Sequence of chain 1.A:
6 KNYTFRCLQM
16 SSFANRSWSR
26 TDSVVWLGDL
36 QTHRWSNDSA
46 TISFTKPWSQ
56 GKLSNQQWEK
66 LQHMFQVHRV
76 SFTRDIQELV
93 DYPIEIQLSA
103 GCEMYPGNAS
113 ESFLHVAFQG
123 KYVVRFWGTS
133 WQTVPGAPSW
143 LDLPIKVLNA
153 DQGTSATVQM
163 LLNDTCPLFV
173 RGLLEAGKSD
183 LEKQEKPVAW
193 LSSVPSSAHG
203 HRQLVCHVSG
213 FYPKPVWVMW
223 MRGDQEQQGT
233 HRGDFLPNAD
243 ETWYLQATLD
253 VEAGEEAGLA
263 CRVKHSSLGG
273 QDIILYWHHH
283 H

Binding-site contacts:
Ligand atom O3 contacts residue THR131 of chain 1.A at 3.7 Å.
Ligand atom C4 contacts residue GLY130 of chain 1.A at 3.9 Å.
Ligand atom N2 contacts residue ASN165 of chain 1.A at 2.9 Å (h-bond).
Ligand atom O7 contacts residue TRP129 of chain 1.A at 4.0 Å.
Ligand atom N2 contacts residue GLN161 of chain 1.A at 3.0 Å (h-bond).
Ligand atom C7 contacts residue GLN161 of chain 1.A at 3.8 Å.
Ligand atom O3 contacts residue SER114 of chain 1.A at 3.0 Å (h-bond).
Ligand atom C1 contacts residue THR131 of chain 1.A at 4.1 Å.
Ligand atom C6 contacts residue GLY130 of chain 1.A at 3.4 Å.
Ligand atom O5 contacts residue GLY130 of chain 1.A at 3.1 Å (h-bond).
Ligand atom C6 contacts residue LEU164 of chain 1.A at 3.8 Å (hydrophobic).
Ligand atom C8 contacts residue GLN161 of chain 1.A at 3.6 Å.
Ligand atom O3 contacts residue GLU113 of chain 1.A at 3.9 Å.
Ligand atom C3 contacts residue ASN165 of chain 1.A at 3.8 Å.
Ligand atom O4 contacts residue SER114 of chain 1.A at 3.0 Å (h-bond).
Ligand atom C6 contacts residue ASN165 of chain 1.A at 3.7 Å.
Ligand atom C1 contacts residue ASN165 of chain 1.A at 1.4 Å.
Ligand atom C4 contacts residue ASN165 of chain 1.A at 3.9 Å.
Ligand atom O3 contacts residue GLN161 of chain 1.A at 3.8 Å.
Ligand atom C2 contacts residue ASN165 of chain 1.A at 2.5 Å.
Ligand atom C5 contacts residue ASN165 of chain 1.A at 3.7 Å.
Ligand atom O4 contacts residue THR131 of chain 1.A at 3.7 Å.
Ligand atom C7 contacts residue ASN165 of chain 1.A at 3.1 Å.
Ligand atom O5 contacts residue THR131 of chain 1.A at 3.4 Å.
Ligand atom O4 contacts residue GLY130 of chain 1.A at 3.5 Å.
Ligand atom C5 contacts residue GLY130 of chain 1.A at 4.0 Å.
Ligand atom O5 contacts residue ASN165 of chain 1.A at 2.4 Å (h-bond).
Ligand atom O7 contacts residue ASN165 of chain 1.A at 2.8 Å (h-bond).
Ligand atom C3 contacts residue GLY130 of chain 1.A at 3.8 Å.
Ligand atom C3 contacts residue GLN161 of chain 1.A at 3.8 Å.
Ligand atom C7 contacts residue GLY130 of chain 1.A at 3.8 Å.
Ligand atom C4 contacts residue SER114 of chain 1.A at 3.8 Å.
Ligand atom C2 contacts residue GLN161 of chain 1.A at 4.0 Å.
Ligand atom O7 contacts residue GLY130 of chain 1.A at 3.4 Å.
Ligand atom C5 contacts residue ASN165 of chain 1.A at 3.5 Å.
Ligand atom C3 contacts residue SER114 of chain 1.A at 4.0 Å.
Ligand atom C3 contacts residue THR131 of chain 1.A at 3.9 Å.
Ligand atom C8 contacts residue TRP129 of chain 1.A at 3.9 Å (hydrophobic).
Ligand atom O6 contacts residue THR131 of chain 1.A at 3.4 Å.
Ligand atom C5 contacts residue GLY130 of chain 1.A at 3.8 Å.

A protein and the small-molecule ligand that binds it are described below.
Small molecule (SMILES): CC(=O)N[C@H]1[C@H](O[C@H]2[C@H](O)[C@@H](NC(C)=O)CO[C@@H]2CO[C@@H]2O[C@@H](C)[C@@H](O)[C@@H](O)[C@@H]2O)O[C@H](CO)[C@@H](O[C@@H]2O[C@H](CO[C@H]3O[C@H](CO)[C@@H](O)[C@H](O)[C@@H]3O)[C@@H](O)[C@H](O[C@H]3O[C@H](CO)[C@@H](O)[C@H](O)[C@@H]3O)[C@@H]2O)[C@@H]1O